Binding-site contacts:
Ligand atom O3G contacts residue MG1 of chain 1.W at 3.8 Å.
Ligand atom C4' contacts residue GLN149 of chain 1.C at 3.5 Å.
Ligand atom C2' contacts residue TYR374 of chain 1.C at 3.7 Å (hydrophobic).
Ligand atom O2G contacts residue ARG366 of chain 1.C at 3.7 Å.
Ligand atom O1A contacts residue HIS167 of chain 1.C at 3.3 Å (h-bond).
Ligand atom PG contacts residue MG1 of chain 1.W at 3.5 Å.
Ligand atom C8 contacts residue HIS215 of chain 1.C at 3.4 Å.
Ligand atom O2A contacts residue MG1 of chain 1.V at 2.5 Å.
Ligand atom PA contacts residue FE1 of chain 1.U at 3.4 Å.
Ligand atom O1A contacts residue ARG164 of chain 1.C at 3.4 Å (salt-bridge).
Ligand atom N7 contacts residue HIS215 of chain 1.C at 3.7 Å.
Ligand atom O3' contacts residue TYR315 of chain 1.C at 3.7 Å.
Ligand atom N3A contacts residue ASP311 of chain 1.C at 2.9 Å (salt-bridge).
Ligand atom O2A contacts residue ASP207 of chain 1.C at 3.8 Å.
Ligand atom O3G contacts residue TYR315 of chain 1.C at 3.5 Å (h-bond).
Ligand atom O1G contacts residue ARG366 of chain 1.C at 3.7 Å.
Ligand atom O1A contacts residue ASP207 of chain 1.C at 3.1 Å (salt-bridge).
Ligand atom O3G contacts residue LYS312 of chain 1.C at 2.7 Å (salt-bridge).
Ligand atom O1A contacts residue FE1 of chain 1.U at 1.9 Å.
Ligand atom C3' contacts residue ASP319 of chain 1.C at 3.7 Å.
Ligand atom O3B contacts residue MG1 of chain 1.W at 2.5 Å.
Ligand atom PB contacts residue MG1 of chain 1.W at 3.6 Å.
Ligand atom O1B contacts residue MG1 of chain 1.W at 3.5 Å.
Ligand atom N1 contacts residue TYR374 of chain 1.C at 3.4 Å (h-bond).
Ligand atom O1G contacts residue TYR315 of chain 1.C at 3.3 Å (h-bond).
Ligand atom O4' contacts residue HIS215 of chain 1.C at 3.3 Å.
Ligand atom N9 contacts residue HIS215 of chain 1.C at 3.5 Å.
Ligand atom O3' contacts residue ASP319 of chain 1.C at 2.6 Å (salt-bridge).
Ligand atom O1B contacts residue MG1 of chain 1.V at 3.6 Å.
Ligand atom PA contacts residue MG1 of chain 1.V at 3.5 Å.
Ligand atom O5' contacts residue ARG164 of chain 1.C at 3.6 Å (salt-bridge).
Ligand atom O2A contacts residue HIS210 of chain 1.C at 3.6 Å.
Ligand atom N6 contacts residue GLN375 of chain 1.C at 3.3 Å (h-bond).
Ligand atom O3' contacts residue GLN149 of chain 1.C at 3.2 Å (h-bond).
Ligand atom O5' contacts residue HIS215 of chain 1.C at 3.3 Å (h-bond).
Ligand atom O1A contacts residue MG1 of chain 1.V at 3.6 Å.
Ligand atom O2G contacts residue MG1 of chain 1.W at 3.6 Å.
Ligand atom O1A contacts residue ASP311 of chain 1.C at 3.1 Å (salt-bridge).
Ligand atom C3' contacts residue TYR315 of chain 1.C at 3.6 Å (hydrophobic).
Ligand atom O2A contacts residue HIS233 of chain 1.C at 3.5 Å (h-bond).

The small molecule below binds the protein below.
Small molecule (SMILES): Nc1ncnc2c1ncn2[C@H]1C[C@H](O)[C@@H](CO[P](=O)(O)N[P](=O)(O)OP(=O)(O)O)O1

Sequence of chain 1.C:
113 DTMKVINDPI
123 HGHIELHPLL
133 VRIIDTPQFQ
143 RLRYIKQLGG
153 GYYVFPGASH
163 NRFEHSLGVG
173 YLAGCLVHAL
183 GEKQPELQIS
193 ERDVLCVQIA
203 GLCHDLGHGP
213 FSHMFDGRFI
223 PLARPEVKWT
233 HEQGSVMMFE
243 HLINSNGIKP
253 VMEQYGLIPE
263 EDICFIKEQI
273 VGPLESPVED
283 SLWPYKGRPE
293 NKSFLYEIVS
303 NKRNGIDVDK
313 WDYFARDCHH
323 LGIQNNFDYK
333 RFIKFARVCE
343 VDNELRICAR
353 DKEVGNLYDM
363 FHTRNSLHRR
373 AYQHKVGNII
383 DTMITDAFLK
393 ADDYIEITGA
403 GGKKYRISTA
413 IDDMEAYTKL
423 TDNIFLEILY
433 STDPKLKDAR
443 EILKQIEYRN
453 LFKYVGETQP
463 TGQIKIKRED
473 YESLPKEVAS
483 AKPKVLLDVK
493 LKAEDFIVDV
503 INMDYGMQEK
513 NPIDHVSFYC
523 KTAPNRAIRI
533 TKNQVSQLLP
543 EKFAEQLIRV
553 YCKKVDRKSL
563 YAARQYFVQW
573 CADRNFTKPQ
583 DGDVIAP